Binding-site contacts:
Ligand atom C2C contacts residue CYS84 of chain 3.A at 3.1 Å (hydrophobic).
Ligand atom O1A contacts residue ARG86 of chain 3.A at 2.8 Å (salt-bridge).
Ligand atom C3C contacts residue TRP128 of chain 3.A at 3.4 Å (hydrophobic).
Ligand atom C4C contacts residue CYS84 of chain 3.A at 3.5 Å (hydrophobic).
Ligand atom NA contacts residue ASP87 of chain 3.A at 2.8 Å (salt-bridge).
Ligand atom C3B contacts residue ASN76 of chain 2.B at 3.5 Å.
Ligand atom ND contacts residue LEU124 of chain 3.A at 3.5 Å.
Ligand atom CGD contacts residue SER72 of chain 3.A at 3.2 Å.
Ligand atom ND contacts residue ASP87 of chain 3.A at 2.8 Å (salt-bridge).
Ligand atom CMD contacts residue GLN73 of chain 3.A at 3.3 Å.
Ligand atom NB contacts residue ASN76 of chain 2.B at 3.3 Å (h-bond).
Ligand atom C1B contacts residue ASN76 of chain 2.B at 3.4 Å.
Ligand atom C4B contacts residue ASN76 of chain 2.B at 3.4 Å.
Ligand atom C3C contacts residue CYS84 of chain 3.A at 2.7 Å (hydrophobic).
Ligand atom OB contacts residue THR75 of chain 2.B at 3.0 Å (h-bond).
Ligand atom CAC contacts residue CYS84 of chain 3.A at 1.8 Å (hydrophobic).
Ligand atom CAB contacts residue TYR110 of chain 3.A at 3.3 Å (hydrophobic).
Ligand atom CMA contacts residue ILE118 of chain 3.A at 3.5 Å (hydrophobic).
Ligand atom CGA contacts residue LYS83 of chain 3.A at 3.5 Å.
Ligand atom OC contacts residue THR66 of chain 3.A at 3.5 Å.
Ligand atom OC contacts residue TYR74 of chain 3.A at 3.3 Å.
Ligand atom CBB contacts residue TYR110 of chain 3.A at 3.5 Å (hydrophobic).
Ligand atom O1D contacts residue ARG57 of chain 2.B at 3.1 Å (salt-bridge).
Ligand atom O1D contacts residue SER72 of chain 3.A at 2.8 Å (h-bond).
Ligand atom CAD contacts residue SER72 of chain 3.A at 3.5 Å.
Ligand atom C4A contacts residue ARG86 of chain 3.A at 3.3 Å.
Ligand atom CHD contacts residue TYR129 of chain 3.A at 3.3 Å (hydrophobic).
Ligand atom CMD contacts residue SER72 of chain 3.A at 3.3 Å.
Ligand atom CBC contacts residue CYS84 of chain 3.A at 2.8 Å (hydrophobic).
Ligand atom NC contacts residue GLN73 of chain 3.A at 3.0 Å (h-bond).
Ligand atom CBD contacts residue SER72 of chain 3.A at 3.0 Å.
Ligand atom NA contacts residue ARG86 of chain 3.A at 2.9 Å (salt-bridge).
Ligand atom O1A contacts residue LYS83 of chain 3.A at 3.5 Å (salt-bridge).
Ligand atom C1A contacts residue ARG86 of chain 3.A at 3.1 Å.
Ligand atom OC contacts residue ALA75 of chain 3.A at 2.7 Å (h-bond).
Ligand atom CMC contacts residue TRP128 of chain 3.A at 3.1 Å (hydrophobic).
Ligand atom CBC contacts residue TYR129 of chain 3.A at 3.3 Å (hydrophobic).
Ligand atom C2B contacts residue ASN76 of chain 2.B at 3.5 Å.
Ligand atom CHB contacts residue ASP87 of chain 3.A at 3.5 Å.
Ligand atom O2A contacts residue LYS83 of chain 3.A at 2.7 Å (salt-bridge).

Sequence of chain 3.A:
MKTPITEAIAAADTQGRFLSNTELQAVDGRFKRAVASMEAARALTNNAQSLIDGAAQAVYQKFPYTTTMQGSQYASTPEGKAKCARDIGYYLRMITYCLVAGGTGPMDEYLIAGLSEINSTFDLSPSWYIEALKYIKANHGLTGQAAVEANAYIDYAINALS

This small molecule binds to this protein.
Small molecule (SMILES): C=CC1=C(C)/C(=C/c2[nH]c(/C=C3\N=C(/C=C4\NC(=O)C(C)=C4C=C)C(C)=C3CCC(=O)O)c(CCC(=O)O)c2C)NC1=O

Sequence of chain 2.B:
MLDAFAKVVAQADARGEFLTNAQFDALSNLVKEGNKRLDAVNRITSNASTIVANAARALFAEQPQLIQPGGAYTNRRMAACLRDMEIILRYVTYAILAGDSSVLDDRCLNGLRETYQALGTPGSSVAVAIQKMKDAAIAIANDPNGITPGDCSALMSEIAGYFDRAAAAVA